This small molecule binds to this protein.
Small molecule (SMILES): CC(=O)N[C@@H]1[C@@H](O)[C@H](O)[C@@H](CO)O[C@H]1O

Binding-site contacts:
Ligand atom C7 contacts residue TRP362 of chain 1.A at 4.0 Å (hydrophobic).
Ligand atom C1 contacts residue TRP362 of chain 1.A at 3.7 Å (hydrophobic).
Ligand atom C1 contacts residue ASN70 of chain 1.A at 1.4 Å.
Ligand atom C2 contacts residue TRP362 of chain 1.A at 4.1 Å (hydrophobic).
Ligand atom C5 contacts residue TRP362 of chain 1.A at 4.0 Å (hydrophobic).
Ligand atom O4 contacts residue TRP362 of chain 1.A at 4.1 Å.
Ligand atom C4 contacts residue ASN70 of chain 1.A at 4.2 Å.
Ligand atom C4 contacts residue TRP362 of chain 1.A at 4.3 Å (hydrophobic).
Ligand atom O7 contacts residue ASN70 of chain 1.A at 4.0 Å.
Ligand atom C7 contacts residue ASN70 of chain 1.A at 3.6 Å.
Ligand atom O3 contacts residue TRP362 of chain 1.A at 4.2 Å.
Ligand atom C2 contacts residue ASN70 of chain 1.A at 2.4 Å.
Ligand atom O5 contacts residue TRP362 of chain 1.A at 4.4 Å.
Ligand atom N2 contacts residue ASN70 of chain 1.A at 2.9 Å (h-bond).
Ligand atom O5 contacts residue ASN70 of chain 1.A at 2.4 Å (h-bond).
Ligand atom N2 contacts residue TRP362 of chain 1.A at 3.4 Å.
Ligand atom C8 contacts residue TRP362 of chain 1.A at 3.5 Å (hydrophobic).
Ligand atom C3 contacts residue TRP362 of chain 1.A at 3.7 Å (hydrophobic).
Ligand atom C5 contacts residue ASN70 of chain 1.A at 3.7 Å.
Ligand atom C3 contacts residue ASN70 of chain 1.A at 3.8 Å.

Sequence of chain 1.A:
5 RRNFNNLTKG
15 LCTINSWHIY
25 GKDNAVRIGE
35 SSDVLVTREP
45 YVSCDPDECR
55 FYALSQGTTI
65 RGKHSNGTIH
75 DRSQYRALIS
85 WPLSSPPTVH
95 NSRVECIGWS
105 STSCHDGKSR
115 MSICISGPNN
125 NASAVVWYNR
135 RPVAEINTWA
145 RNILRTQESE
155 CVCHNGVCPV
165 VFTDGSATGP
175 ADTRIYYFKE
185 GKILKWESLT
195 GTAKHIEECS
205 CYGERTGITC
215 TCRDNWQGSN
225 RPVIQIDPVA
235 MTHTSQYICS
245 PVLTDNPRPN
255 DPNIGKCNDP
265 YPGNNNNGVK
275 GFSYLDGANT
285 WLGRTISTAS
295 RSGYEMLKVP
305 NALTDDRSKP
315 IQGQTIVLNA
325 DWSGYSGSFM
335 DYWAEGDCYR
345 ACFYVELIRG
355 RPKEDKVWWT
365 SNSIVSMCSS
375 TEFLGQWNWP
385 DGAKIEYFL